This small molecule binds to this protein.
Small molecule (SMILES): CC(=O)N[C@@H]1[C@@H](O)[C@H](O)[C@@H](CO)O[C@H]1O

Binding-site contacts:
Ligand atom O7 contacts residue PRO31 of chain 15.D at 3.2 Å (h-bond).
Ligand atom O7 contacts residue ASN70 of chain 15.D at 3.3 Å (h-bond).
Ligand atom C1 contacts residue ASN70 of chain 15.D at 1.4 Å.
Ligand atom C5 contacts residue ASN70 of chain 15.D at 3.7 Å.
Ligand atom C1 contacts residue ARG33 of chain 15.D at 4.3 Å.
Ligand atom C8 contacts residue PRO31 of chain 15.D at 4.4 Å (hydrophobic).
Ligand atom C3 contacts residue ASN70 of chain 15.D at 3.8 Å.
Ligand atom C5 contacts residue ARG33 of chain 15.D at 4.4 Å.
Ligand atom O3 contacts residue PRO31 of chain 15.D at 3.4 Å (h-bond).
Ligand atom C2 contacts residue ASN70 of chain 15.D at 2.5 Å.
Ligand atom N2 contacts residue ASN32 of chain 15.D at 4.0 Å.
Ligand atom O7 contacts residue SER71 of chain 15.D at 3.8 Å.
Ligand atom C2 contacts residue PRO31 of chain 15.D at 3.4 Å (hydrophobic).
Ligand atom C1 contacts residue PRO31 of chain 15.D at 4.2 Å (hydrophobic).
Ligand atom C7 contacts residue ASN70 of chain 15.D at 3.1 Å.
Ligand atom O6 contacts residue ARG33 of chain 15.D at 3.2 Å (salt-bridge).
Ligand atom O5 contacts residue ASN70 of chain 15.D at 2.4 Å (h-bond).
Ligand atom C7 contacts residue PRO31 of chain 15.D at 3.1 Å (hydrophobic).
Ligand atom N2 contacts residue ASN70 of chain 15.D at 2.9 Å (h-bond).
Ligand atom O7 contacts residue SER29 of chain 15.D at 4.4 Å.
Ligand atom C1 contacts residue ASN32 of chain 15.D at 4.5 Å.
Ligand atom C4 contacts residue ASN70 of chain 15.D at 4.2 Å.
Ligand atom C8 contacts residue ASN70 of chain 15.D at 3.9 Å.
Ligand atom C3 contacts residue PRO31 of chain 15.D at 3.3 Å (hydrophobic).
Ligand atom N2 contacts residue PRO31 of chain 15.D at 2.5 Å (h-bond).
Ligand atom C6 contacts residue ARG33 of chain 15.D at 3.3 Å.

Sequence of chain 15.D:
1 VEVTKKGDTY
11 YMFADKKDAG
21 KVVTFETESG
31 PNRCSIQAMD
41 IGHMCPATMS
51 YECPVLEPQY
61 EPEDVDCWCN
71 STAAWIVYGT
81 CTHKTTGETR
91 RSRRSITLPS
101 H